Sequence of chain 1.A:
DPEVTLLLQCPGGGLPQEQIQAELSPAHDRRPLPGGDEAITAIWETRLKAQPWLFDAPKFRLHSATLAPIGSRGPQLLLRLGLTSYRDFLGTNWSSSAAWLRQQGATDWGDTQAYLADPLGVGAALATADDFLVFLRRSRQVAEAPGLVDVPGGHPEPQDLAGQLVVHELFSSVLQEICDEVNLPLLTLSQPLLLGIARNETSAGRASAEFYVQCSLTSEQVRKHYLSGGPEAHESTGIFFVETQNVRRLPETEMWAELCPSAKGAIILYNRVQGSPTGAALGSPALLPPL

Binding-site contacts:
Ligand atom C9 contacts residue GLU248 of chain 1.A at 4.0 Å.
Ligand atom O1 contacts residue GLY155 of chain 1.A at 3.5 Å (h-bond).
Ligand atom S1 contacts residue VAL144 of chain 1.A at 3.8 Å.
Ligand atom C3 contacts residue GLY155 of chain 1.A at 2.6 Å.
Ligand atom C5 contacts residue VAL153 of chain 1.A at 4.0 Å (hydrophobic).
Ligand atom N3 contacts residue ARG140 of chain 1.A at 3.7 Å.
Ligand atom C9 contacts residue GLU194 of chain 1.A at 3.7 Å.
Ligand atom C2 contacts residue GLY155 of chain 1.A at 3.2 Å.
Ligand atom C1 contacts residue GLY156 of chain 1.A at 3.4 Å.
Ligand atom C3 contacts residue GLU190 of chain 1.A at 3.2 Å.
Ligand atom O1 contacts residue GLU194 of chain 1.A at 3.1 Å.
Ligand atom C4 contacts residue GLY155 of chain 1.A at 3.6 Å.
Ligand atom C1 contacts residue GLU190 of chain 1.A at 3.1 Å.
Ligand atom C2 contacts residue GLU248 of chain 1.A at 4.0 Å.
Ligand atom O2 contacts residue GLU194 of chain 1.A at 3.5 Å.
Ligand atom S1 contacts residue ARG140 of chain 1.A at 4.0 Å.
Ligand atom C10 contacts residue ARG140 of chain 1.A at 3.6 Å.
Ligand atom C8 contacts residue GLU248 of chain 1.A at 3.7 Å.
Ligand atom C11 contacts residue ARG140 of chain 1.A at 3.7 Å.
Ligand atom O2 contacts residue PRO154 of chain 1.A at 4.0 Å.
Ligand atom C5 contacts residue GLU194 of chain 1.A at 4.0 Å.
Ligand atom N1 contacts residue GLU190 of chain 1.A at 3.0 Å (salt-bridge).
Ligand atom O2 contacts residue GLY155 of chain 1.A at 3.0 Å (h-bond).
Ligand atom C1 contacts residue GLY155 of chain 1.A at 3.3 Å.
Ligand atom N3 contacts residue SER249 of chain 1.A at 3.8 Å.
Ligand atom N1 contacts residue GLY155 of chain 1.A at 2.1 Å (h-bond).
Ligand atom C2 contacts residue GLU190 of chain 1.A at 2.8 Å.
Ligand atom C10 contacts residue GLU248 of chain 1.A at 3.9 Å.
Ligand atom N2 contacts residue SER141 of chain 1.A at 3.1 Å (h-bond).
Ligand atom O1 contacts residue GLU190 of chain 1.A at 2.8 Å (salt-bridge).
Ligand atom C7 contacts residue ARG140 of chain 1.A at 4.0 Å.
Ligand atom C3 contacts residue GLU194 of chain 1.A at 3.7 Å.
Ligand atom C5 contacts residue LEU138 of chain 1.A at 3.8 Å (hydrophobic).
Ligand atom C8 contacts residue GLU194 of chain 1.A at 4.0 Å.
Ligand atom N3 contacts residue GLU248 of chain 1.A at 4.0 Å.
Ligand atom C4 contacts residue GLU194 of chain 1.A at 3.5 Å.
Ligand atom N2 contacts residue SER249 of chain 1.A at 4.1 Å.
Ligand atom N2 contacts residue GLU248 of chain 1.A at 3.6 Å.
Ligand atom N2 contacts residue ARG140 of chain 1.A at 3.4 Å.
Ligand atom C11 contacts residue GLU248 of chain 1.A at 3.7 Å.

The protein below binds the small molecule below.
Small molecule (SMILES): CCNC(=O)Oc1ccc(-c2csnn2)cc1